Sequence of chain 3.A:
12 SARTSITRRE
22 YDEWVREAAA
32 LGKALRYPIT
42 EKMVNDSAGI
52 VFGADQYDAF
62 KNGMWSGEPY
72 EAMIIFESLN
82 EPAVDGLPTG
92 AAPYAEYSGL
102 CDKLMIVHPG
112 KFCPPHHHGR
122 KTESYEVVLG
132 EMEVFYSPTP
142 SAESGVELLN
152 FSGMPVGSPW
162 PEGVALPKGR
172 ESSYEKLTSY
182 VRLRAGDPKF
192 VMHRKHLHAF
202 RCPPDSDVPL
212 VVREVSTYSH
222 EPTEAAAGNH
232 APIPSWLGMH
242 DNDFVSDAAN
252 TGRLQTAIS

Sequence of chain 2.A:
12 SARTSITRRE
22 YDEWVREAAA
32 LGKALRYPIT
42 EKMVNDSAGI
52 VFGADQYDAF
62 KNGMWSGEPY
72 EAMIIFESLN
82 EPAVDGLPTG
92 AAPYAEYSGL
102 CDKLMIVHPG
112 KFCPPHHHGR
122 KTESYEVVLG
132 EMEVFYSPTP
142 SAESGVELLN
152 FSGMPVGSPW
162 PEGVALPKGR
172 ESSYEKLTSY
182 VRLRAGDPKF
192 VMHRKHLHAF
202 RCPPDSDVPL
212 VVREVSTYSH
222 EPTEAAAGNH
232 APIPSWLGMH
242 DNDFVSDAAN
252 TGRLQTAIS

Binding-site contacts:
Ligand atom O4 contacts residue ASN63 of chain 3.A at 2.8 Å (h-bond).
Ligand atom C4 contacts residue ASN63 of chain 3.A at 3.9 Å.
Ligand atom C1 contacts residue ASP23 of chain 2.A at 3.0 Å.
Ligand atom O3 contacts residue ARG19 of chain 2.A at 3.7 Å.
Ligand atom O4 contacts residue ARG20 of chain 2.A at 3.8 Å.
Ligand atom O2 contacts residue ARG27 of chain 2.A at 3.8 Å.
Ligand atom C5 contacts residue SER67 of chain 3.A at 3.9 Å.
Ligand atom O1 contacts residue ASP23 of chain 2.A at 3.9 Å.
Ligand atom O5 contacts residue TRP66 of chain 3.A at 4.2 Å.
Ligand atom O1 contacts residue TRP66 of chain 3.A at 4.1 Å.
Ligand atom O2 contacts residue SER67 of chain 3.A at 4.4 Å.
Ligand atom O2 contacts residue ASN63 of chain 3.A at 4.3 Å.
Ligand atom C3 contacts residue ASP23 of chain 2.A at 4.3 Å.
Ligand atom O2 contacts residue TRP66 of chain 3.A at 3.9 Å.
Ligand atom C3 contacts residue ARG20 of chain 2.A at 4.3 Å.
Ligand atom O2 contacts residue ASP23 of chain 2.A at 3.9 Å.
Ligand atom O1 contacts residue ARG27 of chain 2.A at 3.2 Å (salt-bridge).
Ligand atom O5 contacts residue SER67 of chain 3.A at 3.6 Å.
Ligand atom C2 contacts residue ASP23 of chain 2.A at 3.9 Å.
Ligand atom C1 contacts residue ARG27 of chain 2.A at 3.7 Å.
Ligand atom O3 contacts residue ARG20 of chain 2.A at 2.9 Å.
Ligand atom C5 contacts residue ASN63 of chain 3.A at 4.0 Å.
Ligand atom C2 contacts residue ARG27 of chain 2.A at 4.3 Å.
Ligand atom O3 contacts residue ASP23 of chain 2.A at 4.1 Å.
Ligand atom C3 contacts residue ARG19 of chain 2.A at 4.2 Å.

The protein below binds the small molecule below.
Small molecule (SMILES): OC[C@@]1(O)OC[C@H](O)[C@@H]1O